Sequence of chain 1.A:
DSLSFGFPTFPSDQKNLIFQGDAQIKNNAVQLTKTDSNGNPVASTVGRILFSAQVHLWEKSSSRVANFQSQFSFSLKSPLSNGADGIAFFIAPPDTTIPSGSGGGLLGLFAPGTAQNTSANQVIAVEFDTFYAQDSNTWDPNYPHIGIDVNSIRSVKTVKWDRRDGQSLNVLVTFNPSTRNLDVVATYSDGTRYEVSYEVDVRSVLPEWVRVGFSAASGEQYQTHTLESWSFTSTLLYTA

Binding-site contacts:
Ligand atom C6 contacts residue GLN222 of chain 1.A at 3.7 Å.
Ligand atom C6 contacts residue PHE132 of chain 1.A at 3.5 Å (hydrophobic).
Ligand atom O6 contacts residue ALA85 of chain 1.A at 3.6 Å.
Ligand atom O2 contacts residue GLY220 of chain 1.A at 3.7 Å.
Ligand atom C2 contacts residue PHE132 of chain 1.A at 3.8 Å (hydrophobic).
Ligand atom C3 contacts residue GLU221 of chain 1.A at 3.9 Å.
Ligand atom C2 contacts residue SER137 of chain 1.A at 3.6 Å.
Ligand atom O6 contacts residue ASP136 of chain 1.A at 3.0 Å (salt-bridge).
Ligand atom O3 contacts residue GLY106 of chain 1.A at 2.9 Å (h-bond).
Ligand atom O6 contacts residue GLY220 of chain 1.A at 3.2 Å (h-bond).
Ligand atom O5 contacts residue ASP136 of chain 1.A at 3.7 Å.
Ligand atom C3 contacts residue SER137 of chain 1.A at 4.0 Å.
Ligand atom O4 contacts residue GLY106 of chain 1.A at 3.3 Å (h-bond).
Ligand atom O1 contacts residue GLN222 of chain 1.A at 3.5 Å (h-bond).
Ligand atom O4 contacts residue PHE132 of chain 1.A at 3.5 Å.
Ligand atom O3 contacts residue SER137 of chain 1.A at 3.6 Å.
Ligand atom O6 contacts residue GLN222 of chain 1.A at 3.0 Å (h-bond).
Ligand atom C4 contacts residue GLY106 of chain 1.A at 3.6 Å.
Ligand atom O4 contacts residue GLU221 of chain 1.A at 2.9 Å (salt-bridge).
Ligand atom O5 contacts residue GLU221 of chain 1.A at 3.2 Å (salt-bridge).
Ligand atom O6 contacts residue ASP86 of chain 1.A at 2.8 Å (salt-bridge).
Ligand atom O1 contacts residue GLU221 of chain 1.A at 3.7 Å.
Ligand atom C4 contacts residue ASP86 of chain 1.A at 3.4 Å.
Ligand atom O2 contacts residue GLY105 of chain 1.A at 3.9 Å.
Ligand atom C6 contacts residue ALA85 of chain 1.A at 3.9 Å (hydrophobic).
Ligand atom O4 contacts residue ASP86 of chain 1.A at 2.5 Å (salt-bridge).
Ligand atom C4 contacts residue GLU221 of chain 1.A at 3.8 Å.
Ligand atom O3 contacts residue GLY105 of chain 1.A at 3.5 Å.
Ligand atom C3 contacts residue GLY106 of chain 1.A at 3.8 Å.
Ligand atom C1 contacts residue GLU221 of chain 1.A at 3.7 Å.
Ligand atom O2 contacts residue PHE132 of chain 1.A at 3.7 Å.
Ligand atom C5 contacts residue PHE132 of chain 1.A at 3.6 Å (hydrophobic).
Ligand atom C5 contacts residue GLU221 of chain 1.A at 3.7 Å.
Ligand atom C6 contacts residue GLU221 of chain 1.A at 3.9 Å.
Ligand atom O6 contacts residue GLU221 of chain 1.A at 3.0 Å (salt-bridge).
Ligand atom C4 contacts residue GLY105 of chain 1.A at 4.0 Å.
Ligand atom O2 contacts residue SER137 of chain 1.A at 2.5 Å (h-bond).
Ligand atom O2 contacts residue ASP136 of chain 1.A at 3.2 Å (salt-bridge).
Ligand atom O4 contacts residue ASN138 of chain 1.A at 3.0 Å (h-bond).
Ligand atom C6 contacts residue ASP86 of chain 1.A at 3.5 Å.

The small molecule below binds the protein below.
Small molecule (SMILES): OC[C@H]1O[C@H](O[C@@H]2[C@H](O)[C@@H](O)O[C@H](CO)[C@H]2O)[C@@H](O)[C@@H](O)[C@@H]1O